Binding-site contacts:
Ligand atom C2 contacts residue HIS1101 of chain 1.B at 4.4 Å.
Ligand atom C7 contacts residue ASN1098 of chain 1.B at 3.1 Å.
Ligand atom O7 contacts residue HIS1101 of chain 1.B at 2.8 Å (h-bond).
Ligand atom O7 contacts residue ASN1098 of chain 1.B at 3.0 Å (h-bond).
Ligand atom C6 contacts residue PHE1103 of chain 1.B at 3.5 Å (hydrophobic).
Ligand atom C1 contacts residue ASN1098 of chain 1.B at 1.4 Å.
Ligand atom C4 contacts residue HIS1101 of chain 1.B at 4.0 Å.
Ligand atom N2 contacts residue ASN1098 of chain 1.B at 2.9 Å (h-bond).
Ligand atom C2 contacts residue ASN1098 of chain 1.B at 2.4 Å.
Ligand atom C6 contacts residue HIS1101 of chain 1.B at 4.5 Å.
Ligand atom C5 contacts residue HIS1101 of chain 1.B at 3.5 Å.
Ligand atom C4 contacts residue ASN1098 of chain 1.B at 4.2 Å.
Ligand atom C3 contacts residue HIS1101 of chain 1.B at 3.9 Å.
Ligand atom C8 contacts residue HIS1101 of chain 1.B at 3.7 Å.
Ligand atom C1 contacts residue HIS1101 of chain 1.B at 3.9 Å.
Ligand atom C8 contacts residue ASN1098 of chain 1.B at 3.4 Å.
Ligand atom C3 contacts residue ASN1098 of chain 1.B at 3.8 Å.
Ligand atom O5 contacts residue HIS1101 of chain 1.B at 4.0 Å.
Ligand atom C5 contacts residue ASN1098 of chain 1.B at 3.7 Å.
Ligand atom O4 contacts residue HIS1101 of chain 1.B at 3.6 Å.
Ligand atom O5 contacts residue ASN1098 of chain 1.B at 2.4 Å (h-bond).
Ligand atom O5 contacts residue PHE1103 of chain 1.B at 3.6 Å.
Ligand atom C7 contacts residue HIS1101 of chain 1.B at 3.5 Å.
Ligand atom C5 contacts residue PHE1103 of chain 1.B at 4.0 Å (hydrophobic).
Ligand atom O6 contacts residue PHE1103 of chain 1.B at 4.4 Å.

The protein below binds the small molecule below.
Small molecule (SMILES): CC(=O)N[C@H]1[C@H](O[C@H]2[C@H](O)[C@@H](NC(C)=O)CO[C@@H]2CO)O[C@H](CO)[C@@H](O)[C@@H]1O

Sequence of chain 1.B:
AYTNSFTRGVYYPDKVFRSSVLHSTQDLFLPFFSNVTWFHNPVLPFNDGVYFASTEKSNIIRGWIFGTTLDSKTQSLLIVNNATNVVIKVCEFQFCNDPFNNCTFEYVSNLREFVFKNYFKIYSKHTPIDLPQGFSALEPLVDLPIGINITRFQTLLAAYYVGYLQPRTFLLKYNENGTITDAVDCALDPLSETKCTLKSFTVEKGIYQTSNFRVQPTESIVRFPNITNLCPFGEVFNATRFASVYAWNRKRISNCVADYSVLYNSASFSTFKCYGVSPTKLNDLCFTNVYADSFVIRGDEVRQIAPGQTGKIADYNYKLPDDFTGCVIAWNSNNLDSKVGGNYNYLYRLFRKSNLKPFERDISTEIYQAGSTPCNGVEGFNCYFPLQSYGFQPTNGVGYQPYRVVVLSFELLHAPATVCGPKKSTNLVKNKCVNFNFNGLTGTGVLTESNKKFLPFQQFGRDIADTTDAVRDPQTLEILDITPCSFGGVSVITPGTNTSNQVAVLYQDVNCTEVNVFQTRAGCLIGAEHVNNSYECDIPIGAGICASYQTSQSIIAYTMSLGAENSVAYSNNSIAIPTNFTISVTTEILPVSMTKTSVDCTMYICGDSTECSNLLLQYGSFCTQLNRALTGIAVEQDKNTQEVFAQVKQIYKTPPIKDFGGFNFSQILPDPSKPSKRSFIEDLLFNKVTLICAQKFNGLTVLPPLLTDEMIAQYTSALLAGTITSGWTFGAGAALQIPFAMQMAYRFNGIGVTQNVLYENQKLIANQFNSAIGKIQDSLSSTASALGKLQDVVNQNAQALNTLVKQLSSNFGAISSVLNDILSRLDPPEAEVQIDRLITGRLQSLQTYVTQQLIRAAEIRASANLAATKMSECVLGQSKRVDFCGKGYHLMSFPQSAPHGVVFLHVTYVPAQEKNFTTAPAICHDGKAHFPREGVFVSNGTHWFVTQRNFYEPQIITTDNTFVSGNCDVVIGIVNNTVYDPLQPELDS